Binding-site contacts:
Ligand atom O contacts residue HIS609 of chain 1.S at 3.2 Å (h-bond).
Ligand atom O1 contacts residue GLY623 of chain 1.S at 4.4 Å.
Ligand atom CA contacts residue ASP621 of chain 1.S at 4.3 Å.
Ligand atom O1 contacts residue LYS607 of chain 1.S at 4.5 Å.
Ligand atom N contacts residue ASP621 of chain 1.S at 3.4 Å.
Ligand atom CE contacts residue LEU559 of chain 1.S at 4.3 Å (hydrophobic).
Ligand atom CN contacts residue ASP621 of chain 1.S at 3.3 Å.
Ligand atom O1 contacts residue HIS608 of chain 1.S at 2.7 Å (h-bond).
Ligand atom SD contacts residue GLY575 of chain 1.S at 4.4 Å.
Ligand atom CG contacts residue CYS576 of chain 1.S at 4.4 Å (hydrophobic).
Ligand atom CE contacts residue ALA560 of chain 1.S at 3.6 Å (hydrophobic).
Ligand atom O1 contacts residue ASP621 of chain 1.S at 3.0 Å (salt-bridge).
Ligand atom CN contacts residue CYS622 of chain 1.S at 4.2 Å (hydrophobic).
Ligand atom C contacts residue HIS609 of chain 1.S at 4.2 Å.
Ligand atom CN contacts residue HIS609 of chain 1.S at 3.7 Å.
Ligand atom CE contacts residue GLY575 of chain 1.S at 4.3 Å.
Ligand atom CN contacts residue HIS608 of chain 1.S at 3.3 Å.
Ligand atom CG contacts residue GLY575 of chain 1.S at 3.5 Å.
Ligand atom CE contacts residue PHE562 of chain 1.S at 4.2 Å (hydrophobic).
Ligand atom CG contacts residue PHE562 of chain 1.S at 4.0 Å (hydrophobic).
Ligand atom O1 contacts residue CYS622 of chain 1.S at 3.9 Å.
Ligand atom O1 contacts residue HIS609 of chain 1.S at 3.1 Å (h-bond).
Ligand atom N contacts residue CYS622 of chain 1.S at 4.5 Å.
Ligand atom N contacts residue HIS609 of chain 1.S at 3.9 Å.
Ligand atom CB contacts residue PHE562 of chain 1.S at 4.2 Å (hydrophobic).

The protein below binds the small molecule below.
Small molecule (SMILES): CSCC[C@H](NC=O)C(=O)O

Sequence of chain 1.S:
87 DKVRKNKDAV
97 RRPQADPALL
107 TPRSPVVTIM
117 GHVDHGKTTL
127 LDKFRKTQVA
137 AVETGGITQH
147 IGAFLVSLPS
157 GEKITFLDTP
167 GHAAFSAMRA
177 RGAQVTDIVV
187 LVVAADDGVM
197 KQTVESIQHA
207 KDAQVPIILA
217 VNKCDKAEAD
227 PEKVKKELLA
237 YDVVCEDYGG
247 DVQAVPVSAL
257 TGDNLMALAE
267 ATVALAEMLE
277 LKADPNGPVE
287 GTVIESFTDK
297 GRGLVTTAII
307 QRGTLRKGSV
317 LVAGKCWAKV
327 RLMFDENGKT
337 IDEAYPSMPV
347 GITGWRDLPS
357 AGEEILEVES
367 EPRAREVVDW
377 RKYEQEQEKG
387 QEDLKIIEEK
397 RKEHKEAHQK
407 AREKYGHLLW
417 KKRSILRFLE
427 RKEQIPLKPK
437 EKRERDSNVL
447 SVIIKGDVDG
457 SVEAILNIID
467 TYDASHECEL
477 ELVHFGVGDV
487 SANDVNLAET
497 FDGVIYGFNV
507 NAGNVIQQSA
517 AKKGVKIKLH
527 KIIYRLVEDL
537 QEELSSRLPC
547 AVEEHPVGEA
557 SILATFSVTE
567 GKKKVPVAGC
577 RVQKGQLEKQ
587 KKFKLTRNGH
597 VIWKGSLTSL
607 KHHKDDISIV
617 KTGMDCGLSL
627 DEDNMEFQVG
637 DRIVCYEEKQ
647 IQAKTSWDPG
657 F